Sequence of chain 1.C:
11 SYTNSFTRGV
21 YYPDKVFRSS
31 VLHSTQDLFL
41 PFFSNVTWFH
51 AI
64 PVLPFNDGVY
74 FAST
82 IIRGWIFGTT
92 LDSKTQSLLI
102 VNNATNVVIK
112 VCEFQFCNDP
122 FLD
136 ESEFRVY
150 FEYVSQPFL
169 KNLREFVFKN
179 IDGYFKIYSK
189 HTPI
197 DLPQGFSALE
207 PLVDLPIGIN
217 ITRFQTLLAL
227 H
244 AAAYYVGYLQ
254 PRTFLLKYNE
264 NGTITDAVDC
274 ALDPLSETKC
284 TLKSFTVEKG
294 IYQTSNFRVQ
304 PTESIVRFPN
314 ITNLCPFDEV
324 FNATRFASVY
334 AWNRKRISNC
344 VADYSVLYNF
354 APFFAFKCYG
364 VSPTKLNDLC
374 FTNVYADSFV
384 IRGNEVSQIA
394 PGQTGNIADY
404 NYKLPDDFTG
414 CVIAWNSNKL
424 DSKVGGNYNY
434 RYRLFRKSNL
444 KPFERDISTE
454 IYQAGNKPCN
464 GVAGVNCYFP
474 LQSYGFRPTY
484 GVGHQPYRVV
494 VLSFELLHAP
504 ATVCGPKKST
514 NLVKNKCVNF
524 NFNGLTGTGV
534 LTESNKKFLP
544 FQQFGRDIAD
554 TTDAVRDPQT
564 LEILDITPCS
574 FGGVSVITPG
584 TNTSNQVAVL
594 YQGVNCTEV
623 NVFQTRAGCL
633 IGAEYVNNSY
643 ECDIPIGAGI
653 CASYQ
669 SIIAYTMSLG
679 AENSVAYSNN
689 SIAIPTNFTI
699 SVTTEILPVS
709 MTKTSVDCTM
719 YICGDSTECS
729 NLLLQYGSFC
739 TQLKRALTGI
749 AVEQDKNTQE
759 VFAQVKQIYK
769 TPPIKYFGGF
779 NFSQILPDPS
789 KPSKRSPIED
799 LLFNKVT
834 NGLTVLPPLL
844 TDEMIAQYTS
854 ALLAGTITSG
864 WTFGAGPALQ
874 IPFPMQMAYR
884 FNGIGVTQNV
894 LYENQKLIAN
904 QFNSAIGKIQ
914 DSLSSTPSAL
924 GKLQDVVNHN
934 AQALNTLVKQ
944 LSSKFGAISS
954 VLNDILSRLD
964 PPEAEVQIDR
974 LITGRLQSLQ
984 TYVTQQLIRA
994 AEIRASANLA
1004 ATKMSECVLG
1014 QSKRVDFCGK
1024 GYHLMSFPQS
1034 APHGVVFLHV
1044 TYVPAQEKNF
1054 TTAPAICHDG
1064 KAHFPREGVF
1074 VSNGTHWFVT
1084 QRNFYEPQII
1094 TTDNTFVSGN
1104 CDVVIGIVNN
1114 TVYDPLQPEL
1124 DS

A small-molecule ligand and the protein it binds are described below.
Small molecule (SMILES): CC(=O)N[C@@H]1[C@@H](O)[C@H](O)[C@@H](CO)O[C@H]1O

Binding-site contacts:
Ligand atom O5 contacts residue GLN626 of chain 1.C at 4.1 Å.
Ligand atom C2 contacts residue ASN598 of chain 1.C at 2.4 Å.
Ligand atom N2 contacts residue ASN598 of chain 1.C at 2.9 Å (h-bond).
Ligand atom C1 contacts residue GLN626 of chain 1.C at 3.5 Å.
Ligand atom C8 contacts residue ASN598 of chain 1.C at 4.4 Å.
Ligand atom C5 contacts residue ASN598 of chain 1.C at 3.7 Å.
Ligand atom O5 contacts residue THR600 of chain 1.C at 4.0 Å.
Ligand atom O7 contacts residue ASN598 of chain 1.C at 3.3 Å (h-bond).
Ligand atom O6 contacts residue THR600 of chain 1.C at 3.6 Å (h-bond).
Ligand atom C3 contacts residue ASN598 of chain 1.C at 3.8 Å.
Ligand atom C5 contacts residue GLN626 of chain 1.C at 4.0 Å.
Ligand atom C7 contacts residue ASN598 of chain 1.C at 3.3 Å.
Ligand atom C1 contacts residue ASN598 of chain 1.C at 1.4 Å.
Ligand atom C4 contacts residue ASN598 of chain 1.C at 4.2 Å.
Ligand atom O5 contacts residue ASN598 of chain 1.C at 2.4 Å (h-bond).